Sequence of chain 1.B:
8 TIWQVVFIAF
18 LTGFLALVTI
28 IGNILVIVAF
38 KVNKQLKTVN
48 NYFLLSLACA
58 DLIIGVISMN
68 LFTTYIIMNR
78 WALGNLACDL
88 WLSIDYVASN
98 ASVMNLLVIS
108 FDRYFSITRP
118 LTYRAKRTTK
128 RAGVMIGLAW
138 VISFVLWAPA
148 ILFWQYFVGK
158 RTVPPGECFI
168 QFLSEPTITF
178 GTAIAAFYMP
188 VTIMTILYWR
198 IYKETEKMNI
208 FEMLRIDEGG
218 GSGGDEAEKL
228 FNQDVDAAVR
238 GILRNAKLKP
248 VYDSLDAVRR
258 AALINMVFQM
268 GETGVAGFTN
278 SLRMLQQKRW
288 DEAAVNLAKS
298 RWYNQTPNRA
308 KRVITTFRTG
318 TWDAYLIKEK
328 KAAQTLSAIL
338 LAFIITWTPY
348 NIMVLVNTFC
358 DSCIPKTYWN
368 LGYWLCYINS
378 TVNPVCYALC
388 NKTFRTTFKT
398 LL

Binding-site contacts:
Ligand atom C4 contacts residue TYR93 of chain 1.B at 3.8 Å (hydrophobic).
Ligand atom C12 contacts residue ASP92 of chain 1.B at 3.0 Å.
Ligand atom S37 contacts residue THR179 of chain 1.B at 3.8 Å.
Ligand atom C1 contacts residue TYR370 of chain 1.B at 3.4 Å (hydrophobic).
Ligand atom C43 contacts residue ALA183 of chain 1.B at 3.8 Å (hydrophobic).
Ligand atom C3 contacts residue TYR370 of chain 1.B at 3.5 Å (hydrophobic).
Ligand atom C3 contacts residue TYR93 of chain 1.B at 3.8 Å (hydrophobic).
Ligand atom C12 contacts residue TYR374 of chain 1.B at 3.5 Å (hydrophobic).
Ligand atom O29 contacts residue TRP344 of chain 1.B at 3.9 Å.
Ligand atom C8 contacts residue SER96 of chain 1.B at 3.1 Å.
Ligand atom S44 contacts residue ALA183 of chain 1.B at 3.3 Å (h-bond).
Ligand atom C36 contacts residue THR176 of chain 1.B at 3.7 Å.
Ligand atom C42 contacts residue ASN97 of chain 1.B at 3.9 Å.
Ligand atom C6 contacts residue TRP344 of chain 1.B at 3.8 Å (hydrophobic).
Ligand atom C34 contacts residue TYR93 of chain 1.B at 3.8 Å (hydrophobic).
Ligand atom C4 contacts residue TYR370 of chain 1.B at 3.8 Å (hydrophobic).
Ligand atom C30 contacts residue ASN348 of chain 1.B at 3.6 Å.
Ligand atom O33 contacts residue PHE184 of chain 1.B at 3.4 Å.
Ligand atom S44 contacts residue TRP344 of chain 1.B at 3.7 Å.
Ligand atom O10 contacts residue ASP92 of chain 1.B at 3.5 Å (salt-bridge).
Ligand atom C42 contacts residue TRP144 of chain 1.B at 3.9 Å (hydrophobic).
Ligand atom C4 contacts residue TYR347 of chain 1.B at 3.6 Å (hydrophobic).
Ligand atom O33 contacts residue ASN348 of chain 1.B at 2.6 Å (h-bond).
Ligand atom S37 contacts residue ALA180 of chain 1.B at 3.5 Å (h-bond).
Ligand atom O10 contacts residue TYR93 of chain 1.B at 3.8 Å.
Ligand atom N2 contacts residue TYR370 of chain 1.B at 3.9 Å.
Ligand atom C28 contacts residue ASN348 of chain 1.B at 3.5 Å.
Ligand atom C6 contacts residue CYS373 of chain 1.B at 3.5 Å (hydrophobic).
Ligand atom C8 contacts residue TRP344 of chain 1.B at 3.9 Å (hydrophobic).
Ligand atom C9 contacts residue TYR93 of chain 1.B at 3.5 Å (hydrophobic).
Ligand atom C35 contacts residue TYR93 of chain 1.B at 3.6 Å (hydrophobic).
Ligand atom O33 contacts residue ALA180 of chain 1.B at 3.8 Å.
Ligand atom O10 contacts residue SER96 of chain 1.B at 2.5 Å (h-bond).
Ligand atom C36 contacts residue LEU170 of chain 1.B at 3.7 Å (hydrophobic).
Ligand atom C43 contacts residue ASN97 of chain 1.B at 3.3 Å.
Ligand atom O29 contacts residue ASN348 of chain 1.B at 2.8 Å (h-bond).
Ligand atom C1 contacts residue CYS373 of chain 1.B at 3.5 Å (hydrophobic).
Ligand atom C35 contacts residue LEU170 of chain 1.B at 3.8 Å (hydrophobic).
Ligand atom C5 contacts residue TYR347 of chain 1.B at 3.9 Å (hydrophobic).
Ligand atom C12 contacts residue TYR370 of chain 1.B at 3.4 Å (hydrophobic).

This protein binds this small molecule.
Small molecule (SMILES): C[N+]1(C)[C@@H]2CC(OC(=O)C(O)(c3cccs3)c3cccs3)C[C@H]1[C@@H]1O[C@@H]12